The small molecule below binds the protein below.
Small molecule (SMILES): O=C(CN1CCCCC1)NN1c2ccccc2Sc2ccccc21

Binding-site contacts:
Ligand atom C14 contacts residue THR92 of chain 1.A at 3.5 Å.
Ligand atom C8 contacts residue TYR52 of chain 1.A at 4.4 Å (hydrophobic).
Ligand atom C5 contacts residue LEU89 of chain 1.A at 3.6 Å (hydrophobic).
Ligand atom C4 contacts residue PHE85 of chain 1.A at 3.8 Å (hydrophobic).
Ligand atom C2 contacts residue PHE85 of chain 1.A at 3.6 Å (hydrophobic).
Ligand atom N3 contacts residue TYR52 of chain 1.A at 4.3 Å.
Ligand atom C19 contacts residue VAL68 of chain 1.A at 4.3 Å (hydrophobic).
Ligand atom S1 contacts residue ILE51 of chain 1.A at 4.3 Å.
Ligand atom C17 contacts residue LEU182 of chain 1.A at 3.6 Å (hydrophobic).
Ligand atom C15 contacts residue LEU182 of chain 1.A at 4.2 Å (hydrophobic).
Ligand atom C16 contacts residue LEU182 of chain 1.A at 2.9 Å (hydrophobic).
Ligand atom C1 contacts residue PHE85 of chain 1.A at 4.1 Å (hydrophobic).
Ligand atom C4 contacts residue LEU89 of chain 1.A at 4.1 Å (hydrophobic).
Ligand atom C19 contacts residue THR92 of chain 1.A at 4.2 Å.
Ligand atom C3 contacts residue PHE85 of chain 1.A at 3.4 Å (hydrophobic).
Ligand atom C15 contacts residue THR92 of chain 1.A at 4.3 Å.
Ligand atom C4 contacts residue TRP30 of chain 1.A at 3.6 Å (hydrophobic).
Ligand atom C17 contacts residue PHE64 of chain 1.A at 4.3 Å (hydrophobic).
Ligand atom C12 contacts residue TYR52 of chain 1.A at 4.2 Å (hydrophobic).
Ligand atom C18 contacts residue TRP103 of chain 1.A at 3.9 Å (hydrophobic).
Ligand atom C10 contacts residue PHE55 of chain 1.A at 4.1 Å (hydrophobic).
Ligand atom C18 contacts residue TYR52 of chain 1.A at 4.2 Å (hydrophobic).
Ligand atom S1 contacts residue PHE48 of chain 1.A at 4.4 Å.
Ligand atom C7 contacts residue TYR52 of chain 1.A at 4.3 Å (hydrophobic).
Ligand atom N2 contacts residue LEU89 of chain 1.A at 4.5 Å.
Ligand atom C19 contacts residue PHE72 of chain 1.A at 4.4 Å (hydrophobic).
Ligand atom C14 contacts residue PHE72 of chain 1.A at 4.2 Å (hydrophobic).
Ligand atom C13 contacts residue THR92 of chain 1.A at 4.1 Å.
Ligand atom C9 contacts residue TYR52 of chain 1.A at 4.3 Å (hydrophobic).
Ligand atom C11 contacts residue ILE51 of chain 1.A at 4.3 Å (hydrophobic).
Ligand atom C18 contacts residue VAL68 of chain 1.A at 4.1 Å (hydrophobic).
Ligand atom C11 contacts residue TYR52 of chain 1.A at 3.8 Å (hydrophobic).
Ligand atom C19 contacts residue TRP103 of chain 1.A at 3.4 Å (hydrophobic).
Ligand atom C17 contacts residue TYR52 of chain 1.A at 4.3 Å (hydrophobic).
Ligand atom C3 contacts residue TRP30 of chain 1.A at 3.9 Å (hydrophobic).
Ligand atom C10 contacts residue TYR52 of chain 1.A at 3.9 Å (hydrophobic).
Ligand atom N2 contacts residue PHE72 of chain 1.A at 4.0 Å.

Sequence of chain 1.A:
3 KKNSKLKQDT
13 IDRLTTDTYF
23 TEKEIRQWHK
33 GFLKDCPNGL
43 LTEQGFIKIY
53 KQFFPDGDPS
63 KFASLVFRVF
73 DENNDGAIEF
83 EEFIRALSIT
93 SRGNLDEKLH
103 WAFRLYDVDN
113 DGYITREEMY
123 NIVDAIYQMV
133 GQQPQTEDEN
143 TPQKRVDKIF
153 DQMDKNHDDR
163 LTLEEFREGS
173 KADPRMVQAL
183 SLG